Sequence of chain 1.QA:
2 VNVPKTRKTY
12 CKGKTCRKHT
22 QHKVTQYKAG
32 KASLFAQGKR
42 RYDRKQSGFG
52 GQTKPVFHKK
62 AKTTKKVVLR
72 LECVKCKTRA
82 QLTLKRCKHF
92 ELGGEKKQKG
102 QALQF

This small molecule binds to this protein.
Small molecule (SMILES): C=C1CC[C@H]2C(C)(C)[C@H](Cl)[C@@H](Cl)C[C@]2(C)[C@H]1C[C@H](O)[C@H]1CC(=O)NC1=O

Binding-site contacts:
Ligand atom O1 contacts residue PRO56 of chain 1.QA at 4.1 Å.
Ligand atom C9 contacts residue PRO56 of chain 1.QA at 4.2 Å (hydrophobic).
Ligand atom C15 contacts residue PRO56 of chain 1.QA at 3.5 Å (hydrophobic).
Ligand atom C15 contacts residue VAL57 of chain 1.QA at 3.9 Å (hydrophobic).
Ligand atom C18 contacts residue PRO56 of chain 1.QA at 4.3 Å (hydrophobic).
Ligand atom O2 contacts residue MG1 of chain 1.IJA at 3.8 Å.
Ligand atom C15 contacts residue PHE58 of chain 1.QA at 3.7 Å (hydrophobic).
Ligand atom C13 contacts residue PHE58 of chain 1.QA at 3.5 Å (hydrophobic).
Ligand atom O3 contacts residue LYS55 of chain 1.QA at 3.9 Å.
Ligand atom C9 contacts residue PHE58 of chain 1.QA at 4.1 Å (hydrophobic).
Ligand atom C7 contacts residue PHE58 of chain 1.QA at 4.0 Å (hydrophobic).
Ligand atom O3 contacts residue PRO56 of chain 1.QA at 3.2 Å.
Ligand atom C18 contacts residue LYS55 of chain 1.QA at 4.3 Å.
Ligand atom C8 contacts residue PRO56 of chain 1.QA at 4.2 Å (hydrophobic).
Ligand atom C8 contacts residue PHE58 of chain 1.QA at 4.3 Å (hydrophobic).
Ligand atom C16 contacts residue PRO56 of chain 1.QA at 4.4 Å (hydrophobic).
Ligand atom C19 contacts residue MG1 of chain 1.IJA at 4.5 Å.